A small-molecule ligand and the protein it binds are described below.
Small molecule (SMILES): Nc1ncnc2c1ncn2[C@H]1C[C@H](O)[C@@H](COP(=O)(O)O)O1

Sequence of chain 1.GB:
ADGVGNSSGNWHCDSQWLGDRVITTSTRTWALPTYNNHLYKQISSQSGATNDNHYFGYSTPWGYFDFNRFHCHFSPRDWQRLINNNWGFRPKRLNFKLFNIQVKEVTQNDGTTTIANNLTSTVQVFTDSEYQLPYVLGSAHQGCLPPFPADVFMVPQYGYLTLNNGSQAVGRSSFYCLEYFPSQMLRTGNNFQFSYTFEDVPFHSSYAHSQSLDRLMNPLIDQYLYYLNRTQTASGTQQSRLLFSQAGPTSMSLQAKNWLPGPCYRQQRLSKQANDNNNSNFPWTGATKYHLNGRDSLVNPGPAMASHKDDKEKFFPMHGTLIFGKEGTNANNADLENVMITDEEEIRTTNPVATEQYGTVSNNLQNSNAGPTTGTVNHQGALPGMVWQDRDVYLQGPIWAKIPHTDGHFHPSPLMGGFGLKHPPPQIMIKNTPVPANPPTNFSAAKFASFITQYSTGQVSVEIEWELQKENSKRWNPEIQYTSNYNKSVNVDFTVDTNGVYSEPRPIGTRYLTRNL

Sequence of chain 1.EB:
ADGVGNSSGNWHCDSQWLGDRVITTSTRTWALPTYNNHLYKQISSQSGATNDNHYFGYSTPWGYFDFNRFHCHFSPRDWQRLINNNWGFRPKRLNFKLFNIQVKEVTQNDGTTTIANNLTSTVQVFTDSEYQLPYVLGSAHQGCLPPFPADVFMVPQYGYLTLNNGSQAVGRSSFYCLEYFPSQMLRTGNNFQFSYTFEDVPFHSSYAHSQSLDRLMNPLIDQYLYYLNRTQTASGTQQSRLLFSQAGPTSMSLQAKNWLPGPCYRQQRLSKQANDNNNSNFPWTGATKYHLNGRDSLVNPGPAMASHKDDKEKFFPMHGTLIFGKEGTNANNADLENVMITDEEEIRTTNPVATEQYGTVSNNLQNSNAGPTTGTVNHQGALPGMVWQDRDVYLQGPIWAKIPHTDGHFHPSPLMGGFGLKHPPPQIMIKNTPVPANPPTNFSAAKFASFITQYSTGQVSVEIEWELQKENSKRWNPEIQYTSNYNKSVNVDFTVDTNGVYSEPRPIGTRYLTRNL

Binding-site contacts:
Ligand atom O3' contacts residue HIS409 of chain 1.EB at 4.4 Å.
Ligand atom O1P contacts residue PRO202 of chain 1.GB at 4.1 Å.
Ligand atom C8 contacts residue PRO202 of chain 1.GB at 4.4 Å (hydrophobic).
Ligand atom C5 contacts residue PRO412 of chain 1.GB at 4.1 Å (hydrophobic).
Ligand atom N7 contacts residue HIS411 of chain 1.GB at 3.7 Å.
Ligand atom C4 contacts residue PRO202 of chain 1.GB at 4.0 Å (hydrophobic).
Ligand atom C6 contacts residue SER413 of chain 1.GB at 4.4 Å.
Ligand atom C8 contacts residue HIS411 of chain 1.GB at 3.4 Å.
Ligand atom N1 contacts residue PRO412 of chain 1.GB at 3.7 Å.
Ligand atom N3 contacts residue PRO202 of chain 1.GB at 4.2 Å.
Ligand atom C5 contacts residue PRO202 of chain 1.GB at 3.9 Å (hydrophobic).
Ligand atom N9 contacts residue HIS411 of chain 1.GB at 4.5 Å.
Ligand atom N6 contacts residue VAL201 of chain 1.GB at 4.5 Å.
Ligand atom N9 contacts residue PRO202 of chain 1.GB at 4.3 Å.
Ligand atom N1 contacts residue PRO202 of chain 1.GB at 4.0 Å.
Ligand atom C6 contacts residue PRO412 of chain 1.GB at 3.6 Å (hydrophobic).
Ligand atom C6 contacts residue VAL201 of chain 1.GB at 4.5 Å (hydrophobic).
Ligand atom N6 contacts residue PRO412 of chain 1.GB at 3.6 Å.
Ligand atom N1 contacts residue VAL201 of chain 1.GB at 4.0 Å.
Ligand atom C2 contacts residue PRO202 of chain 1.GB at 4.0 Å (hydrophobic).
Ligand atom O5' contacts residue PRO202 of chain 1.GB at 4.1 Å.
Ligand atom C6 contacts residue GLY420 of chain 1.GB at 4.3 Å.
Ligand atom C2' contacts residue HIS411 of chain 1.GB at 4.3 Å.
Ligand atom O3P contacts residue PRO202 of chain 1.GB at 4.1 Å.
Ligand atom N6 contacts residue GLY420 of chain 1.GB at 3.6 Å.
Ligand atom C6 contacts residue PRO202 of chain 1.GB at 4.0 Å (hydrophobic).
Ligand atom N1 contacts residue GLY420 of chain 1.GB at 3.2 Å (h-bond).
Ligand atom N3 contacts residue PRO412 of chain 1.GB at 4.0 Å.
Ligand atom C2 contacts residue PRO412 of chain 1.GB at 4.2 Å (hydrophobic).
Ligand atom C5' contacts residue PRO202 of chain 1.GB at 4.2 Å (hydrophobic).
Ligand atom N6 contacts residue SER413 of chain 1.GB at 3.6 Å.
Ligand atom N7 contacts residue SER413 of chain 1.GB at 4.3 Å.
Ligand atom P contacts residue PRO202 of chain 1.GB at 4.4 Å.
Ligand atom C2 contacts residue GLY420 of chain 1.GB at 3.8 Å.
Ligand atom N9 contacts residue PRO412 of chain 1.GB at 4.4 Å.
Ligand atom N7 contacts residue PRO202 of chain 1.GB at 4.2 Å.
Ligand atom C4 contacts residue PRO412 of chain 1.GB at 4.1 Å (hydrophobic).
Ligand atom O4' contacts residue PRO202 of chain 1.GB at 4.4 Å.